Sequence of chain 1.D:
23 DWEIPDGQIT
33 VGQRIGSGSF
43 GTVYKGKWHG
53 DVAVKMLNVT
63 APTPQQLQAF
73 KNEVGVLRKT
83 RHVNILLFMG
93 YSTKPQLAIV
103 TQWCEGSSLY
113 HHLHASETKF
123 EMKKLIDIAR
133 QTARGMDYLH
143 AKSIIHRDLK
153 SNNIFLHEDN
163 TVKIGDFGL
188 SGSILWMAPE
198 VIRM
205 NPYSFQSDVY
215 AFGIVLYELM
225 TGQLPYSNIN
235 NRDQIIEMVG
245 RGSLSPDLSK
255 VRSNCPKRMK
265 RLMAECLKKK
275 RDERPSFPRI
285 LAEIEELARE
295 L

Binding-site contacts:
Ligand atom C8 contacts residue THR103 of chain 1.D at 3.5 Å.
Ligand atom C7 contacts residue PHE169 of chain 1.D at 3.5 Å (hydrophobic).
Ligand atom N3 contacts residue CYS106 of chain 1.D at 3.0 Å (h-bond).
Ligand atom C8 contacts residue LEU88 of chain 1.D at 3.7 Å (hydrophobic).
Ligand atom N4 contacts residue GLU75 of chain 1.D at 3.1 Å (salt-bridge).
Ligand atom N3 contacts residue TRP105 of chain 1.D at 3.7 Å.
Ligand atom C18 contacts residue LEU79 of chain 1.D at 3.6 Å (hydrophobic).
Ligand atom N5 contacts residue HIS148 of chain 1.D at 3.0 Å (h-bond).
Ligand atom C4 contacts residue TRP105 of chain 1.D at 3.8 Å (hydrophobic).
Ligand atom F3 contacts residue GLY167 of chain 1.D at 3.7 Å.
Ligand atom C23 contacts residue ASP168 of chain 1.D at 3.6 Å.
Ligand atom C11 contacts residue THR103 of chain 1.D at 3.5 Å.
Ligand atom C1 contacts residue TRP105 of chain 1.D at 3.6 Å (hydrophobic).
Ligand atom C11 contacts residue ALA55 of chain 1.D at 3.7 Å (hydrophobic).
Ligand atom O1 contacts residue GLY167 of chain 1.D at 3.4 Å.
Ligand atom C9 contacts residue LEU88 of chain 1.D at 3.5 Å (hydrophobic).
Ligand atom C6 contacts residue GLN104 of chain 1.D at 3.5 Å.
Ligand atom C11 contacts residue LYS57 of chain 1.D at 3.5 Å.
Ligand atom C9 contacts residue THR103 of chain 1.D at 3.6 Å.
Ligand atom C5 contacts residue PHE169 of chain 1.D at 3.8 Å (hydrophobic).
Ligand atom C15 contacts residue THR103 of chain 1.D at 3.5 Å.
Ligand atom C6 contacts residue ALA55 of chain 1.D at 3.6 Å (hydrophobic).
Ligand atom C16 contacts residue ASP168 of chain 1.D at 3.7 Å.
Ligand atom C25 contacts residue ILE147 of chain 1.D at 3.1 Å (hydrophobic).
Ligand atom C28 contacts residue ASN74 of chain 1.D at 3.4 Å.
Ligand atom C18 contacts residue ASP168 of chain 1.D at 3.8 Å.
Ligand atom C13 contacts residue LEU88 of chain 1.D at 3.8 Å (hydrophobic).
Ligand atom C14 contacts residue GLU75 of chain 1.D at 3.4 Å.
Ligand atom F2 contacts residue HIS148 of chain 1.D at 3.1 Å.
Ligand atom C23 contacts residue GLU75 of chain 1.D at 3.5 Å.
Ligand atom O1 contacts residue LEU88 of chain 1.D at 3.7 Å.
Ligand atom C7 contacts residue ALA55 of chain 1.D at 3.7 Å (hydrophobic).
Ligand atom C6 contacts residue CYS106 of chain 1.D at 3.8 Å (hydrophobic).
Ligand atom C14 contacts residue LYS57 of chain 1.D at 3.6 Å.
Ligand atom C5 contacts residue ALA55 of chain 1.D at 3.6 Å (hydrophobic).
Ligand atom C12 contacts residue LEU88 of chain 1.D at 3.1 Å (hydrophobic).
Ligand atom C25 contacts residue HIS148 of chain 1.D at 3.2 Å.
Ligand atom C10 contacts residue THR103 of chain 1.D at 3.6 Å.
Ligand atom C29 contacts residue ARG149 of chain 1.D at 3.6 Å.
Ligand atom O1 contacts residue ASP168 of chain 1.D at 3.0 Å (salt-bridge).

A small-molecule ligand and the protein it binds are described below.
Small molecule (SMILES): Cc1ccc(C(=O)Nc2ccc(CNCCN3CCOCC3)c(C(F)(F)F)c2)cc1C#Cc1cnc2cccnn12